Sequence of chain 2.B:
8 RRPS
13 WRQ

The small molecule below binds the protein below.
Small molecule (SMILES): O=Cc1ccc(-n2ccnc2-c2ccccc2Br)cc1Br

Sequence of chain 2.A:
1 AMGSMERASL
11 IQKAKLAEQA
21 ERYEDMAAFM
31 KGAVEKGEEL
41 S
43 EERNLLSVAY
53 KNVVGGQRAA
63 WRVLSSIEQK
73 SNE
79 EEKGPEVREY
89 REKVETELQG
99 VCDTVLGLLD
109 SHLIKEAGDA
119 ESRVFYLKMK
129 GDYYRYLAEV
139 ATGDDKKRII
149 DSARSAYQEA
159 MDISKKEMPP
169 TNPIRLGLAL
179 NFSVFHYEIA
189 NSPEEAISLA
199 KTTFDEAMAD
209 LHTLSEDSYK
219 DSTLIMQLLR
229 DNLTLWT

Binding-site contacts:
Ligand atom C04 contacts residue PRO171 of chain 2.A at 3.5 Å (hydrophobic).
Ligand atom C09 contacts residue TRP13 of chain 2.B at 3.5 Å (hydrophobic).
Ligand atom C16 contacts residue CSO42 of chain 2.A at 3.7 Å.
Ligand atom C04 contacts residue TRP13 of chain 2.B at 3.3 Å (hydrophobic).
Ligand atom C03 contacts residue TRP13 of chain 2.B at 3.5 Å (hydrophobic).
Ligand atom C08 contacts residue ASN46 of chain 2.A at 3.8 Å.
Ligand atom C05 contacts residue ILE223 of chain 2.A at 3.9 Å (hydrophobic).
Ligand atom C08 contacts residue TRP13 of chain 2.B at 3.4 Å (hydrophobic).
Ligand atom BR1 contacts residue TRP13 of chain 2.B at 3.9 Å.
Ligand atom BR2 contacts residue ASN46 of chain 2.A at 3.4 Å.
Ligand atom C21 contacts residue PRO171 of chain 2.A at 3.9 Å (hydrophobic).
Ligand atom C03 contacts residue LYS126 of chain 2.A at 2.6 Å.
Ligand atom C15 contacts residue PHE123 of chain 2.A at 4.2 Å (hydrophobic).
Ligand atom BR1 contacts residue SER49 of chain 2.A at 3.4 Å.
Ligand atom N10 contacts residue TRP13 of chain 2.B at 4.0 Å.
Ligand atom C15 contacts residue ASN46 of chain 2.A at 4.1 Å.
Ligand atom C13 contacts residue CSO42 of chain 2.A at 4.0 Å.
Ligand atom C20 contacts residue PRO171 of chain 2.A at 4.0 Å (hydrophobic).
Ligand atom C06 contacts residue ILE172 of chain 2.A at 3.9 Å (hydrophobic).
Ligand atom C13 contacts residue ASN46 of chain 2.A at 3.9 Å.
Ligand atom C16 contacts residue PHE123 of chain 2.A at 3.6 Å (hydrophobic).
Ligand atom C02 contacts residue TRP13 of chain 2.B at 3.8 Å (hydrophobic).
Ligand atom C17 contacts residue ILE172 of chain 2.A at 4.1 Å (hydrophobic).
Ligand atom C17 contacts residue PHE123 of chain 2.A at 3.7 Å (hydrophobic).
Ligand atom C06 contacts residue TRP13 of chain 2.B at 3.7 Å (hydrophobic).
Ligand atom C15 contacts residue CSO42 of chain 2.A at 3.4 Å.
Ligand atom N10 contacts residue PRO171 of chain 2.A at 4.0 Å.
Ligand atom C03 contacts residue ILE172 of chain 2.A at 3.6 Å (hydrophobic).
Ligand atom C21 contacts residue TRP13 of chain 2.B at 4.0 Å (hydrophobic).
Ligand atom C05 contacts residue PRO171 of chain 2.A at 3.5 Å (hydrophobic).
Ligand atom BR1 contacts residue PHE123 of chain 2.A at 3.5 Å.
Ligand atom C05 contacts residue TRP13 of chain 2.B at 3.2 Å (hydrophobic).
Ligand atom C04 contacts residue GLY175 of chain 2.A at 4.0 Å.
Ligand atom C04 contacts residue LYS126 of chain 2.A at 3.0 Å.
Ligand atom C04 contacts residue ILE172 of chain 2.A at 3.9 Å (hydrophobic).
Ligand atom C02 contacts residue LYS126 of chain 2.A at 1.4 Å.
Ligand atom BR2 contacts residue CSO42 of chain 2.A at 3.9 Å.
Ligand atom C02 contacts residue ILE172 of chain 2.A at 3.7 Å (hydrophobic).
Ligand atom C06 contacts residue LYS126 of chain 2.A at 3.8 Å.
Ligand atom BR1 contacts residue ASN46 of chain 2.A at 3.8 Å.